Sequence of chain 1.G:
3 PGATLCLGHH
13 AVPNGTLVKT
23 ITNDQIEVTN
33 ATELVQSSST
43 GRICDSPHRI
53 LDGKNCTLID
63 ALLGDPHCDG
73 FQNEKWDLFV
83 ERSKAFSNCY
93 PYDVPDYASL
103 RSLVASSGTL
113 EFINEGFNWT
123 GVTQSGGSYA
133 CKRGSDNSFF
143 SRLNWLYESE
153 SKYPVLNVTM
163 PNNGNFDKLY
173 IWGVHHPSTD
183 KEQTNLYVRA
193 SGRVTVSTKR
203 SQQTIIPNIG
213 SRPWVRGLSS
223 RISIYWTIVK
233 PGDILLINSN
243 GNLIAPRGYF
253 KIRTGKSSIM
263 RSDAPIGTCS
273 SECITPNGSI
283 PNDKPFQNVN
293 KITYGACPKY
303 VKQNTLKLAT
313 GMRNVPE

Sequence of chain 3.G:
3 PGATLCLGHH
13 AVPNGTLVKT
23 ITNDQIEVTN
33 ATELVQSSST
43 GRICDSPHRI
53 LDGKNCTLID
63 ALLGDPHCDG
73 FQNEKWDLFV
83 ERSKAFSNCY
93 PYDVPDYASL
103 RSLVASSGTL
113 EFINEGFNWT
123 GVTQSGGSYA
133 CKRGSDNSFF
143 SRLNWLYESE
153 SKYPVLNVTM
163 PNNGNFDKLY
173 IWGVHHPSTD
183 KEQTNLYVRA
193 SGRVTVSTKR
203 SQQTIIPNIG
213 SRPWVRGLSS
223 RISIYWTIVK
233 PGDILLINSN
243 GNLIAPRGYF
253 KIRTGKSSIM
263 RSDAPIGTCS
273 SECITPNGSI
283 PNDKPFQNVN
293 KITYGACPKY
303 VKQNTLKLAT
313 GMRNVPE

The protein below binds the small molecule below.
Small molecule (SMILES): CC(=O)N[C@H]1[C@H](O[C@H]2[C@H](O)[C@@H](NC(C)=O)CO[C@@H]2CO)O[C@H](CO)[C@@H](O[C@@H]2O[C@H](CO[C@H]3O[C@H](CO)[C@@H](O)[C@H](O[C@H]4O[C@H](CO)[C@@H](O)[C@H](O)[C@@H]4O)[C@@H]3O)[C@@H](O)[C@H](O[C@H]3O[C@H](CO)[C@@H](O)[C@H](O)[C@@H]3O)[C@@H]2O)[C@@H]1O

Binding-site contacts:
Ligand atom C7 contacts residue TRP216 of chain 3.G at 3.8 Å (hydrophobic).
Ligand atom C3 contacts residue SER213 of chain 3.G at 4.0 Å.
Ligand atom O7 contacts residue PRO215 of chain 3.G at 3.4 Å.
Ligand atom O5 contacts residue TRP216 of chain 3.G at 4.4 Å.
Ligand atom O6 contacts residue TRP216 of chain 3.G at 4.2 Å.
Ligand atom C2 contacts residue SER213 of chain 3.G at 3.9 Å.
Ligand atom C5 contacts residue ASN159 of chain 1.G at 3.6 Å.
Ligand atom C5 contacts residue LEU238 of chain 1.G at 4.2 Å (hydrophobic).
Ligand atom C8 contacts residue SER213 of chain 3.G at 3.3 Å.
Ligand atom O7 contacts residue ASN159 of chain 1.G at 3.8 Å.
Ligand atom C4 contacts residue ASN159 of chain 1.G at 4.2 Å.
Ligand atom C7 contacts residue PRO215 of chain 3.G at 4.3 Å (hydrophobic).
Ligand atom C1 contacts residue TRP216 of chain 3.G at 4.1 Å (hydrophobic).
Ligand atom C2 contacts residue ASN159 of chain 1.G at 2.5 Å.
Ligand atom C3 contacts residue ASN159 of chain 1.G at 3.8 Å.
Ligand atom C3 contacts residue TRP216 of chain 3.G at 4.5 Å (hydrophobic).
Ligand atom O7 contacts residue TRP216 of chain 3.G at 2.8 Å (h-bond).
Ligand atom O4 contacts residue TRP216 of chain 3.G at 4.0 Å.
Ligand atom C4 contacts residue TRP216 of chain 3.G at 4.4 Å (hydrophobic).
Ligand atom C8 contacts residue ILE236 of chain 1.G at 3.5 Å (hydrophobic).
Ligand atom C6 contacts residue THR161 of chain 1.G at 4.1 Å.
Ligand atom N2 contacts residue ASN159 of chain 1.G at 2.9 Å (h-bond).
Ligand atom O6 contacts residue TRP216 of chain 3.G at 3.9 Å.
Ligand atom N2 contacts residue SER213 of chain 3.G at 2.8 Å (h-bond).
Ligand atom C2 contacts residue TRP216 of chain 3.G at 4.1 Å (hydrophobic).
Ligand atom C5 contacts residue TRP216 of chain 3.G at 3.8 Å (hydrophobic).
Ligand atom N2 contacts residue TRP216 of chain 3.G at 4.4 Å.
Ligand atom O3 contacts residue SER213 of chain 3.G at 4.4 Å.
Ligand atom O3 contacts residue TRP216 of chain 3.G at 3.8 Å.
Ligand atom C1 contacts residue SER213 of chain 3.G at 4.3 Å.
Ligand atom C4 contacts residue TRP216 of chain 3.G at 4.0 Å (hydrophobic).
Ligand atom O5 contacts residue ASN159 of chain 1.G at 2.4 Å (h-bond).
Ligand atom C6 contacts residue TRP216 of chain 3.G at 3.8 Å (hydrophobic).
Ligand atom C7 contacts residue SER213 of chain 3.G at 3.5 Å.
Ligand atom C1 contacts residue ASN159 of chain 1.G at 1.4 Å.
Ligand atom O7 contacts residue ARG214 of chain 3.G at 4.2 Å.
Ligand atom C7 contacts residue ASN159 of chain 1.G at 3.5 Å.
Ligand atom C8 contacts residue THR161 of chain 1.G at 4.1 Å.
Ligand atom C3 contacts residue TRP216 of chain 3.G at 4.4 Å (hydrophobic).
Ligand atom O6 contacts residue THR161 of chain 1.G at 4.5 Å.